Binding-site contacts:
Ligand atom N contacts residue PRO89 of chain 1.B at 2.6 Å (h-bond).
Ligand atom CD1 contacts residue TYR61 of chain 1.B at 4.0 Å (hydrophobic).
Ligand atom CG1 contacts residue ALA142 of chain 1.B at 3.9 Å (hydrophobic).
Ligand atom OD2 contacts residue THR143 of chain 1.B at 3.0 Å (h-bond).
Ligand atom CD2 contacts residue ASN174 of chain 1.B at 3.5 Å.
Ligand atom O contacts residue ARG96 of chain 1.B at 2.7 Å (salt-bridge).
Ligand atom O contacts residue PRO89 of chain 1.B at 3.5 Å (h-bond).
Ligand atom CA contacts residue GLU191 of chain 1.B at 3.2 Å.
Ligand atom O contacts residue ALA91 of chain 1.B at 2.9 Å (h-bond).
Ligand atom C contacts residue ARG96 of chain 1.B at 3.4 Å.
Ligand atom OXT contacts residue GLY141 of chain 1.B at 4.0 Å.
Ligand atom CD contacts residue TYR61 of chain 1.B at 3.5 Å (hydrophobic).
Ligand atom CD contacts residue GLU191 of chain 1.B at 3.7 Å.
Ligand atom CD2 contacts residue GLU13 of chain 1.B at 3.7 Å.
Ligand atom C contacts residue TYR61 of chain 1.B at 4.0 Å (hydrophobic).
Ligand atom OXT contacts residue ALA142 of chain 1.B at 3.2 Å (h-bond).
Ligand atom CG1 contacts residue THR143 of chain 1.B at 3.4 Å.
Ligand atom C contacts residue ALA142 of chain 1.B at 3.7 Å (hydrophobic).
Ligand atom O contacts residue TYR61 of chain 1.B at 3.9 Å.
Ligand atom CA contacts residue PRO89 of chain 1.B at 3.9 Å (hydrophobic).
Ligand atom O contacts residue LEU90 of chain 1.B at 3.6 Å.
Ligand atom CG2 contacts residue TYR61 of chain 1.B at 4.0 Å (hydrophobic).
Ligand atom N contacts residue GLU191 of chain 1.B at 3.1 Å (salt-bridge).
Ligand atom CB1 contacts residue GLU191 of chain 1.B at 3.4 Å.
Ligand atom OXT contacts residue TYR61 of chain 1.B at 3.8 Å.
Ligand atom OD1 contacts residue ALA142 of chain 1.B at 2.7 Å (h-bond).
Ligand atom O contacts residue ALA142 of chain 1.B at 4.0 Å.
Ligand atom CG1 contacts residue GLU191 of chain 1.B at 4.1 Å.
Ligand atom OXT contacts residue ARG96 of chain 1.B at 2.7 Å (salt-bridge).
Ligand atom CA contacts residue ALA142 of chain 1.B at 4.1 Å (hydrophobic).
Ligand atom N contacts residue TYR61 of chain 1.B at 3.9 Å.
Ligand atom OD1 contacts residue GLY141 of chain 1.B at 3.1 Å.
Ligand atom CD1 contacts residue VAL138 of chain 1.B at 3.5 Å (hydrophobic).
Ligand atom CG contacts residue TYR61 of chain 1.B at 3.7 Å (hydrophobic).
Ligand atom C contacts residue ALA91 of chain 1.B at 4.0 Å (hydrophobic).
Ligand atom CD contacts residue PRO89 of chain 1.B at 3.4 Å (hydrophobic).
Ligand atom CD2 contacts residue TYR61 of chain 1.B at 3.5 Å (hydrophobic).
Ligand atom CB contacts residue GLU191 of chain 1.B at 4.0 Å.
Ligand atom C contacts residue PRO89 of chain 1.B at 4.0 Å (hydrophobic).
Ligand atom OD1 contacts residue THR143 of chain 1.B at 2.9 Å (h-bond).

The protein below binds the small molecule below.
Small molecule (SMILES): C=C(C)[C@H]1CN[C@H](C(=O)O)[C@H]1CC(=O)O

Sequence of chain 1.B:
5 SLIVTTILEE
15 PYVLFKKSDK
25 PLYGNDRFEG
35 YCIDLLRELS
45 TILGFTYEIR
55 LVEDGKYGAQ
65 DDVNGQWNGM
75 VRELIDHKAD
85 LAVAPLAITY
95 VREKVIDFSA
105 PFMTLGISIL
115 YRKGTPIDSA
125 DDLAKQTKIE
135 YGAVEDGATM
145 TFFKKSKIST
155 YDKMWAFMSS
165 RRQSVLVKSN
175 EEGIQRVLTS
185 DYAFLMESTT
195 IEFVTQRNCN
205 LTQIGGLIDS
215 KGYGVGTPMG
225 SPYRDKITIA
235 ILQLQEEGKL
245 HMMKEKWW